A protein and the small-molecule ligand that binds it are described below.
Small molecule (SMILES): CC(=O)N[C@@H]1[C@@H](O)[C@H](O)[C@@H](CO)O[C@@H]1O

Sequence of chain 1.B:
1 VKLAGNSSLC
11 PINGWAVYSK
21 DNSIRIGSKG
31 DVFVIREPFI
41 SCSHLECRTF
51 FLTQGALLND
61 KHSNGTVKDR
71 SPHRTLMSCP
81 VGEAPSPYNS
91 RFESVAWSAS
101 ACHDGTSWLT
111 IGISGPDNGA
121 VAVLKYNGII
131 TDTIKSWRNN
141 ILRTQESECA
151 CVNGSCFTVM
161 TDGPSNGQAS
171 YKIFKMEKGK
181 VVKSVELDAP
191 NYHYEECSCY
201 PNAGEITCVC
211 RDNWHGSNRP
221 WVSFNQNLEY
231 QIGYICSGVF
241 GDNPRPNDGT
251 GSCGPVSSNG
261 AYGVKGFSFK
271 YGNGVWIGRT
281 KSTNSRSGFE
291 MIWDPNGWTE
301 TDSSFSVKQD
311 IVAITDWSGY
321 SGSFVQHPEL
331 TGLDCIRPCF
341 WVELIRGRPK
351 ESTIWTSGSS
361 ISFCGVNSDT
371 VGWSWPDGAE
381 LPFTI

Binding-site contacts:
Ligand atom O1 contacts residue ILE354 of chain 1.B at 4.1 Å.
Ligand atom C7 contacts residue ILE354 of chain 1.B at 4.0 Å (hydrophobic).
Ligand atom O5 contacts residue ASN64 of chain 1.B at 2.9 Å (h-bond).
Ligand atom O7 contacts residue ASN64 of chain 1.B at 4.2 Å.
Ligand atom C8 contacts residue ILE354 of chain 1.B at 4.0 Å (hydrophobic).
Ligand atom N2 contacts residue ILE354 of chain 1.B at 3.8 Å.
Ligand atom C8 contacts residue ILE385 of chain 1.B at 3.3 Å (hydrophobic).
Ligand atom N2 contacts residue ASN64 of chain 1.B at 4.3 Å.
Ligand atom O1 contacts residue ASN64 of chain 1.B at 2.9 Å (h-bond).
Ligand atom C2 contacts residue ASN64 of chain 1.B at 3.8 Å.
Ligand atom C5 contacts residue ASN64 of chain 1.B at 4.4 Å.
Ligand atom C1 contacts residue ASN64 of chain 1.B at 2.7 Å.
Ligand atom O7 contacts residue ILE354 of chain 1.B at 4.2 Å.
Ligand atom O1 contacts residue THR66 of chain 1.B at 4.4 Å.